Binding-site contacts:
Ligand atom C4' contacts residue DC1 of chain 38.G at 1.2 Å.
Ligand atom P contacts residue DC1 of chain 38.G at 0.8 Å.
Ligand atom OP2 contacts residue DC1 of chain 38.G at 1.1 Å.
Ligand atom C1' contacts residue ARG10 of chain 38.A at 3.5 Å.
Ligand atom O4' contacts residue PHE277 of chain 38.A at 4.4 Å.
Ligand atom O4' contacts residue DC1 of chain 38.G at 0.4 Å (h-bond).
Ligand atom O5' contacts residue PHE277 of chain 38.A at 4.1 Å.
Ligand atom OP1 contacts residue DC1 of chain 38.G at 0.3 Å (h-bond).
Ligand atom P contacts residue PHE277 of chain 38.A at 3.7 Å.
Ligand atom O3' contacts residue DC1 of chain 38.G at 1.5 Å (h-bond).
Ligand atom O4' contacts residue ARG10 of chain 38.A at 4.1 Å.
Ligand atom C3' contacts residue DC1 of chain 38.G at 1.0 Å.
Ligand atom OP2 contacts residue PHE277 of chain 38.A at 3.8 Å.
Ligand atom O5' contacts residue DC1 of chain 38.G at 1.2 Å (h-bond).
Ligand atom C5' contacts residue DC1 of chain 38.G at 1.5 Å.
Ligand atom C1' contacts residue DC1 of chain 38.G at 1.4 Å.
Ligand atom C2' contacts residue DC1 of chain 38.G at 1.4 Å.
Ligand atom C5' contacts residue PHE277 of chain 38.A at 3.8 Å (hydrophobic).

The small molecule below binds the protein below.
Small molecule (SMILES): Nc1ccn([C@H]2C[C@H](O)[C@@H](COP(=O)(O)O)O2)c(=O)n1

Sequence of chain 38.A:
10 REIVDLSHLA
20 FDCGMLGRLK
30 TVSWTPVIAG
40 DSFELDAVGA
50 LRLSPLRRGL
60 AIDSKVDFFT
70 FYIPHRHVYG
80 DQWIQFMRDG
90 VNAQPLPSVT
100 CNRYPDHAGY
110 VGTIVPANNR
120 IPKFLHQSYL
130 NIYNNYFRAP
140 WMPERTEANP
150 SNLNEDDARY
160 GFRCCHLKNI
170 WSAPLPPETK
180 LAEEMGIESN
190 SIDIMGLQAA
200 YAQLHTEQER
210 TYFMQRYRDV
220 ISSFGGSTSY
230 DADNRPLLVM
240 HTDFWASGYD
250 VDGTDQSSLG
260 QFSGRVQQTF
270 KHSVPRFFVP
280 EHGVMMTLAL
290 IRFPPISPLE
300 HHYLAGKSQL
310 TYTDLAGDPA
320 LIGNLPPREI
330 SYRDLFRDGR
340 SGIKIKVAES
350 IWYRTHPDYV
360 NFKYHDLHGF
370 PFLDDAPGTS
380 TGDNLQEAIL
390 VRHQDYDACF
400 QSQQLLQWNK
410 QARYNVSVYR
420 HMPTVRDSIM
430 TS